Sequence of chain 1.A:
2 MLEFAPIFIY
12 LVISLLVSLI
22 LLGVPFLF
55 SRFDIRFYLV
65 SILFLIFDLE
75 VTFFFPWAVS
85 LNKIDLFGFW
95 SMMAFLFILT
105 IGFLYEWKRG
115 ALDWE

Binding-site contacts:
Ligand atom C1M contacts residue VAL24 of chain 1.B at 3.5 Å (hydrophobic).
Ligand atom C21 contacts residue ILE59 of chain 1.B at 4.1 Å (hydrophobic).
Ligand atom C4M contacts residue PHE225 of chain 1.B at 3.4 Å (hydrophobic).
Ligand atom C15 contacts residue ALA21 of chain 1.B at 3.8 Å (hydrophobic).
Ligand atom O5 contacts residue PHE225 of chain 1.B at 4.0 Å.
Ligand atom C2 contacts residue ARG28 of chain 1.B at 3.6 Å.
Ligand atom C15 contacts residue LEU17 of chain 1.B at 4.1 Å (hydrophobic).
Ligand atom C8 contacts residue LEU58 of chain 1.B at 3.8 Å (hydrophobic).
Ligand atom C7 contacts residue ASP54 of chain 1.B at 3.5 Å.
Ligand atom C1 contacts residue ARG28 of chain 1.B at 3.9 Å.
Ligand atom C1 contacts residue VAL24 of chain 1.B at 3.5 Å (hydrophobic).
Ligand atom C23 contacts residue LEU22 of chain 1.A at 4.2 Å (hydrophobic).
Ligand atom O4 contacts residue PHE229 of chain 1.B at 3.0 Å.
Ligand atom C9 contacts residue GLY55 of chain 1.B at 4.1 Å.
Ligand atom O2 contacts residue ARG28 of chain 1.B at 2.8 Å (salt-bridge).
Ligand atom C13 contacts residue LEU230 of chain 1.B at 3.8 Å (hydrophobic).
Ligand atom C20 contacts residue LEU52 of chain 1.B at 4.1 Å (hydrophobic).
Ligand atom C2 contacts residue VAL24 of chain 1.B at 3.4 Å (hydrophobic).
Ligand atom O3 contacts residue PHE229 of chain 1.B at 3.8 Å.
Ligand atom C1M contacts residue ARG28 of chain 1.B at 3.3 Å.
Ligand atom C10 contacts residue ASP54 of chain 1.B at 3.9 Å.
Ligand atom C6 contacts residue ASP54 of chain 1.B at 4.2 Å.
Ligand atom C4M contacts residue PHE229 of chain 1.B at 4.2 Å (hydrophobic).
Ligand atom C20 contacts residue LEU56 of chain 1.B at 4.2 Å (hydrophobic).
Ligand atom C5 contacts residue PHE229 of chain 1.B at 3.8 Å (hydrophobic).
Ligand atom C3 contacts residue PHE229 of chain 1.B at 3.5 Å (hydrophobic).
Ligand atom O5 contacts residue PHE229 of chain 1.B at 3.9 Å.
Ligand atom C1M contacts residue ASP54 of chain 1.B at 3.2 Å.
Ligand atom O4 contacts residue PHE225 of chain 1.B at 3.7 Å.
Ligand atom C11 contacts residue LEU230 of chain 1.B at 3.5 Å (hydrophobic).
Ligand atom C10 contacts residue GLY55 of chain 1.B at 3.4 Å.
Ligand atom C25 contacts residue ILE21 of chain 1.A at 3.9 Å (hydrophobic).
Ligand atom O2 contacts residue VAL24 of chain 1.B at 3.3 Å.
Ligand atom C4 contacts residue PHE229 of chain 1.B at 3.3 Å (hydrophobic).
Ligand atom C12 contacts residue LEU230 of chain 1.B at 4.2 Å (hydrophobic).
Ligand atom C25 contacts residue VAL25 of chain 1.A at 3.8 Å (hydrophobic).
Ligand atom C1 contacts residue ASP54 of chain 1.B at 4.2 Å.
Ligand atom C10 contacts residue PRO51 of chain 1.B at 3.0 Å (hydrophobic).
Ligand atom C17 contacts residue LEU22 of chain 1.A at 3.9 Å (hydrophobic).
Ligand atom O5 contacts residue LEU58 of chain 1.B at 3.9 Å.

Sequence of chain 1.B:
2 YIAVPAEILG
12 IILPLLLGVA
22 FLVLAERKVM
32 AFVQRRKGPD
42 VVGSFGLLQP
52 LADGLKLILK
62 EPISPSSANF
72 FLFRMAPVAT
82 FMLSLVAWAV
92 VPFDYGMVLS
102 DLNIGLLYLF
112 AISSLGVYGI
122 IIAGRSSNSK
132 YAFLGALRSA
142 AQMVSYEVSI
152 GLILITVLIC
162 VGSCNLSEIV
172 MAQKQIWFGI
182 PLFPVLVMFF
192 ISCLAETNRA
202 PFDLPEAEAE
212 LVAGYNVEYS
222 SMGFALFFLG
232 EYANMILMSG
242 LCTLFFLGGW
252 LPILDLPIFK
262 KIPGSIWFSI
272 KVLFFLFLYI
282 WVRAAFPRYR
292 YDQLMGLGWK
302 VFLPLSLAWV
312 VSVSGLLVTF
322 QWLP

This small molecule binds to this protein.
Small molecule (SMILES): COC1=C(OC)C(=O)C(C/C=C(\C)CC/C=C(\C)CC/C=C(\C)CC/C=C(/C)CC/C=C(\C)CC/C=C(\C)CC/C=C(\C)CC/C=C(/C)CCC=C(C)C)=C(C)C1=O